Sequence of chain 14.E:
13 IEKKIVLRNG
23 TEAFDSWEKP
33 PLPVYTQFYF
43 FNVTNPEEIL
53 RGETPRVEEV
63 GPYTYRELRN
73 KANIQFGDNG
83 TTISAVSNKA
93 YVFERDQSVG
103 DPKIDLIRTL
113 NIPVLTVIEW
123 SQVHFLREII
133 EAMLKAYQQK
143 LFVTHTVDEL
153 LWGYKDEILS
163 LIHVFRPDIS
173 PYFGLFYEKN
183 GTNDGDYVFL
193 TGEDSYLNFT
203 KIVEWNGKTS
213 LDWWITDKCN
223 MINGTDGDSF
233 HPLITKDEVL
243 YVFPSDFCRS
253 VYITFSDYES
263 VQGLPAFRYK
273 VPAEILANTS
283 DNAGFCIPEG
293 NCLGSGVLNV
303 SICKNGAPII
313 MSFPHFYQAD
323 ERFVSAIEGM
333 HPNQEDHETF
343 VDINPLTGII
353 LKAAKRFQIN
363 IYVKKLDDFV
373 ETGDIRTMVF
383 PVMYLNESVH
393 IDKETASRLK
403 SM

This small molecule binds to this protein.
Small molecule (SMILES): CC(=O)N[C@H]1[C@H](O[C@H]2[C@H](O)[C@@H](NC(C)=O)CO[C@@H]2CO)O[C@H](CO)[C@@H](O[C@@H]2O[C@H](CO[C@H]3O[C@H](CO)[C@@H](O)[C@H](O)[C@@H]3O)[C@@H](O)[C@H](O[C@H]3O[C@H](CO)[C@@H](O)[C@H](O)[C@@H]3O)[C@@H]2O)[C@@H]1O

Binding-site contacts:
Ligand atom O5 contacts residue ASN388 of chain 14.E at 2.3 Å (h-bond).
Ligand atom C3 contacts residue ASP338 of chain 14.E at 4.5 Å.
Ligand atom C7 contacts residue GLN39 of chain 14.E at 4.1 Å.
Ligand atom C5 contacts residue ASP338 of chain 14.E at 3.5 Å.
Ligand atom O6 contacts residue HIS339 of chain 14.E at 3.9 Å.
Ligand atom C4 contacts residue ASP338 of chain 14.E at 4.3 Å.
Ligand atom C5 contacts residue TYR41 of chain 14.E at 3.4 Å (hydrophobic).
Ligand atom O4 contacts residue TYR41 of chain 14.E at 3.5 Å (h-bond).
Ligand atom C1 contacts residue ASN388 of chain 14.E at 1.4 Å.
Ligand atom O4 contacts residue ASP338 of chain 14.E at 4.2 Å.
Ligand atom C5 contacts residue ASN388 of chain 14.E at 3.6 Å.
Ligand atom C7 contacts residue TYR41 of chain 14.E at 3.5 Å (hydrophobic).
Ligand atom C7 contacts residue ASN388 of chain 14.E at 3.6 Å.
Ligand atom N2 contacts residue ASN388 of chain 14.E at 2.9 Å (h-bond).
Ligand atom C2 contacts residue ARG358 of chain 14.E at 4.3 Å.
Ligand atom C3 contacts residue ASN388 of chain 14.E at 3.8 Å.
Ligand atom N2 contacts residue TYR41 of chain 14.E at 4.3 Å.
Ligand atom O5 contacts residue ARG358 of chain 14.E at 3.4 Å (salt-bridge).
Ligand atom O6 contacts residue TYR386 of chain 14.E at 4.0 Å.
Ligand atom O7 contacts residue GLN39 of chain 14.E at 2.9 Å (h-bond).
Ligand atom O7 contacts residue ASN388 of chain 14.E at 3.9 Å.
Ligand atom C8 contacts residue GLU61 of chain 14.E at 3.3 Å.
Ligand atom O6 contacts residue ASP338 of chain 14.E at 2.9 Å (salt-bridge).
Ligand atom C6 contacts residue ARG358 of chain 14.E at 4.4 Å.
Ligand atom O6 contacts residue TYR41 of chain 14.E at 3.6 Å.
Ligand atom C4 contacts residue TYR41 of chain 14.E at 3.9 Å (hydrophobic).
Ligand atom C8 contacts residue SER390 of chain 14.E at 3.3 Å.
Ligand atom O5 contacts residue TYR41 of chain 14.E at 4.4 Å.
Ligand atom O5 contacts residue ASP338 of chain 14.E at 4.2 Å.
Ligand atom O6 contacts residue ARG358 of chain 14.E at 3.3 Å.
Ligand atom C6 contacts residue ASP338 of chain 14.E at 3.3 Å.
Ligand atom C8 contacts residue TYR41 of chain 14.E at 3.6 Å (hydrophobic).
Ligand atom C3 contacts residue TYR41 of chain 14.E at 4.2 Å (hydrophobic).
Ligand atom O7 contacts residue TYR41 of chain 14.E at 3.3 Å (h-bond).
Ligand atom C1 contacts residue ARG358 of chain 14.E at 3.7 Å.
Ligand atom C4 contacts residue ASN388 of chain 14.E at 4.2 Å.
Ligand atom C1 contacts residue ASP338 of chain 14.E at 4.3 Å.
Ligand atom C2 contacts residue ASN388 of chain 14.E at 2.5 Å.
Ligand atom C6 contacts residue TYR41 of chain 14.E at 3.6 Å (hydrophobic).
Ligand atom C7 contacts residue SER390 of chain 14.E at 4.2 Å.